Sequence of chain 1.E:
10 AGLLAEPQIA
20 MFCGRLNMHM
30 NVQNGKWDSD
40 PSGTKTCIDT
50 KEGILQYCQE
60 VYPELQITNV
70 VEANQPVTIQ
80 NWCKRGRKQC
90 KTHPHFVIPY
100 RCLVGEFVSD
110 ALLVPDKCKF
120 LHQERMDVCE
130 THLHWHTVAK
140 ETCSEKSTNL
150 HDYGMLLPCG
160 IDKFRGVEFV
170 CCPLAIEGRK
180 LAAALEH

A protein and the small-molecule ligand that binds it are described below.
Small molecule (SMILES): C[C@@H](O)CCO

Binding-site contacts:
Ligand atom C3 contacts residue ALA174 of chain 1.E at 3.9 Å (hydrophobic).
Ligand atom C1 contacts residue PRO172 of chain 1.E at 4.2 Å (hydrophobic).
Ligand atom O3 contacts residue PRO172 of chain 1.E at 4.0 Å.
Ligand atom C4 contacts residue LEU173 of chain 1.E at 4.4 Å (hydrophobic).
Ligand atom C3 contacts residue PRO172 of chain 1.E at 3.9 Å (hydrophobic).
Ligand atom O3 contacts residue ALA174 of chain 1.E at 2.7 Å (h-bond).
Ligand atom C2 contacts residue PRO172 of chain 1.E at 4.2 Å (hydrophobic).
Ligand atom C1 contacts residue ALA174 of chain 1.E at 4.3 Å (hydrophobic).
Ligand atom O1 contacts residue ALA174 of chain 1.E at 3.8 Å.
Ligand atom O3 contacts residue LEU173 of chain 1.E at 3.3 Å (h-bond).
Ligand atom O3 contacts residue ILE175 of chain 1.E at 4.5 Å.
Ligand atom C3 contacts residue LEU173 of chain 1.E at 3.6 Å (hydrophobic).